Binding-site contacts:
Ligand atom C04 contacts residue LEU253 of chain 1.D at 3.7 Å (hydrophobic).
Ligand atom C12 contacts residue LEU250 of chain 1.D at 3.5 Å (hydrophobic).
Ligand atom C14 contacts residue LEU240 of chain 1.D at 3.4 Å (hydrophobic).
Ligand atom C19 contacts residue ALA314 of chain 1.D at 3.7 Å (hydrophobic).
Ligand atom S15 contacts residue TYR50 of chain 1.D at 3.2 Å (h-bond).
Ligand atom C13 contacts residue LEU250 of chain 1.D at 3.7 Å (hydrophobic).
Ligand atom C05 contacts residue LEU253 of chain 1.D at 3.8 Å (hydrophobic).
Ligand atom S15 contacts residue PHE167 of chain 1.D at 3.8 Å.
Ligand atom C14 contacts residue VAL236 of chain 1.D at 3.3 Å (hydrophobic).
Ligand atom C22 contacts residue ALA352 of chain 1.D at 3.8 Å (hydrophobic).
Ligand atom C04 contacts residue ILE368 of chain 1.D at 3.8 Å (hydrophobic).
Ligand atom N07 contacts residue LEU253 of chain 1.D at 3.7 Å.
Ligand atom C03 contacts residue ILE316 of chain 1.D at 3.7 Å (hydrophobic).
Ligand atom C22 contacts residue THR179 of chain 1.C at 3.2 Å.
Ligand atom C16 contacts residue PHE167 of chain 1.D at 3.4 Å (hydrophobic).
Ligand atom N11 contacts residue TYR200 of chain 1.D at 3.3 Å (h-bond).
Ligand atom C01 contacts residue ALA314 of chain 1.D at 3.6 Å (hydrophobic).
Ligand atom N18 contacts residue ALA314 of chain 1.D at 3.5 Å.
Ligand atom S15 contacts residue THR237 of chain 1.D at 3.5 Å.
Ligand atom C12 contacts residue ASN165 of chain 1.D at 3.7 Å.
Ligand atom C10 contacts residue TYR200 of chain 1.D at 3.2 Å (hydrophobic).
Ligand atom N11 contacts residue GLU198 of chain 1.D at 3.2 Å (salt-bridge).
Ligand atom C08 contacts residue LEU253 of chain 1.D at 3.6 Å (hydrophobic).
Ligand atom C13 contacts residue LEU240 of chain 1.D at 3.6 Å (hydrophobic).
Ligand atom C22 contacts residue THR351 of chain 1.D at 3.6 Å.
Ligand atom C08 contacts residue TYR200 of chain 1.D at 3.1 Å (hydrophobic).
Ligand atom C22 contacts residue LEU246 of chain 1.D at 3.8 Å (hydrophobic).
Ligand atom C06 contacts residue ALA314 of chain 1.D at 3.6 Å (hydrophobic).
Ligand atom S15 contacts residue GLN134 of chain 1.D at 3.1 Å (h-bond).
Ligand atom O09 contacts residue LEU253 of chain 1.D at 3.3 Å.
Ligand atom C20 contacts residue LEU253 of chain 1.D at 3.8 Å (hydrophobic).
Ligand atom N11 contacts residue ASN165 of chain 1.D at 3.8 Å.
Ligand atom C16 contacts residue GLN134 of chain 1.D at 3.3 Å.
Ligand atom N17 contacts residue ASN165 of chain 1.D at 3.2 Å (h-bond).
Ligand atom O09 contacts residue GLU198 of chain 1.D at 3.4 Å (salt-bridge).
Ligand atom N07 contacts residue TYR200 of chain 1.D at 3.6 Å (h-bond).
Ligand atom O09 contacts residue TYR200 of chain 1.D at 3.4 Å (h-bond).
Ligand atom N11 contacts residue LEU250 of chain 1.D at 3.7 Å.
Ligand atom N07 contacts residue VAL236 of chain 1.D at 3.1 Å (h-bond).
Ligand atom C06 contacts residue LEU253 of chain 1.D at 3.8 Å (hydrophobic).

Sequence of chain 1.C:
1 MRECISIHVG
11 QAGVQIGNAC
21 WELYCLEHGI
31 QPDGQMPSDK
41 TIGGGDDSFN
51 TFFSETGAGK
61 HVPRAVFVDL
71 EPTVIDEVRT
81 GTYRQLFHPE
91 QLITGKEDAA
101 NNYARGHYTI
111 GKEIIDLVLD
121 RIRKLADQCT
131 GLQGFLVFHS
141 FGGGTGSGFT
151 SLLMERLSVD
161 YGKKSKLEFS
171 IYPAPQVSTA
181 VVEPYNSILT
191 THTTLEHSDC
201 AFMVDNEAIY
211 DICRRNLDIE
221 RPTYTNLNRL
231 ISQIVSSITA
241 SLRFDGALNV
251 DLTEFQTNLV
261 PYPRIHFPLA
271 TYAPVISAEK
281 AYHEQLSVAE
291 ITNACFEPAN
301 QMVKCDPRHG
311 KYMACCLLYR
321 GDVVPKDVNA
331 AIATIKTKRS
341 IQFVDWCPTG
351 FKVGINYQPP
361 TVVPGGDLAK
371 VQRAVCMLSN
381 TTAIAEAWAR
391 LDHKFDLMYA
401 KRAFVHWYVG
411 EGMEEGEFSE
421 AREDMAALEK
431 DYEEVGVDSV

Sequence of chain 1.D:
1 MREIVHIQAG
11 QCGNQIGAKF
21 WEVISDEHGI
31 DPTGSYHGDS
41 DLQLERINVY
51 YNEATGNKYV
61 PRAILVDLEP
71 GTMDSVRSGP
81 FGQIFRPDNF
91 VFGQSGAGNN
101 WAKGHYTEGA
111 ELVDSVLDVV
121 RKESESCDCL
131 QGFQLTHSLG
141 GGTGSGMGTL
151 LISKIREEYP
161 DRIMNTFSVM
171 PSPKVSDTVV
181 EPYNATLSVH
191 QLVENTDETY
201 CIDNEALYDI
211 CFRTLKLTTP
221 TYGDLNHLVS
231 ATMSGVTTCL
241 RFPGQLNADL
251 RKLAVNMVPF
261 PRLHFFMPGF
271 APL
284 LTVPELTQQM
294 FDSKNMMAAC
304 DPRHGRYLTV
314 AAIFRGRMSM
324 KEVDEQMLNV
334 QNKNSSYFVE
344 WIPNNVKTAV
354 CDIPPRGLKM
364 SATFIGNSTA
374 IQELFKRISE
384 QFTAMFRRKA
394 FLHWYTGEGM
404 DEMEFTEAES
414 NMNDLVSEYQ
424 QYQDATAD

The protein below binds the small molecule below.
Small molecule (SMILES): CCN(CC)c1ccc(NC(=O)c2cc3scnc3[nH]2)cc1